A protein and the small-molecule ligand that binds it are described below.
Small molecule (SMILES): O=[N+]([O-])c1cccc2cn[nH]c12

Sequence of chain 2.B:
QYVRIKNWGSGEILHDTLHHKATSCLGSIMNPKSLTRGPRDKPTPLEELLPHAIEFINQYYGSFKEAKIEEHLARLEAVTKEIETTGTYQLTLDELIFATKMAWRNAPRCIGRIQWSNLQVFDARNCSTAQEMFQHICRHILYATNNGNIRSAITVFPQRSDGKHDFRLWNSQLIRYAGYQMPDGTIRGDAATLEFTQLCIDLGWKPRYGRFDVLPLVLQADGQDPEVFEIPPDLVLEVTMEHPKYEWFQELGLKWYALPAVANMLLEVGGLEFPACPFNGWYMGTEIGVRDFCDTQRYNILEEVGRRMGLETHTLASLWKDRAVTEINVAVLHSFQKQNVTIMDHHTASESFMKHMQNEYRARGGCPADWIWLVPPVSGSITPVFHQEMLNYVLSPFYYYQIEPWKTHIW

Binding-site contacts:
Ligand atom C3 contacts residue GLY301 of chain 2.B at 3.4 Å.
Ligand atom C3 contacts residue PRO280 of chain 2.B at 3.8 Å (hydrophobic).
Ligand atom O12 contacts residue TRP302 of chain 2.B at 2.8 Å (h-bond).
Ligand atom N2 contacts residue PRO280 of chain 2.B at 3.8 Å.
Ligand atom C7 contacts residue PRO280 of chain 2.B at 4.2 Å (hydrophobic).
Ligand atom C6 contacts residue HEM1 of chain 2.F at 3.5 Å.
Ligand atom C8 contacts residue PRO280 of chain 2.B at 3.9 Å (hydrophobic).
Ligand atom O12 contacts residue PRO280 of chain 2.B at 4.2 Å.
Ligand atom O12 contacts residue MET304 of chain 2.B at 3.4 Å (h-bond).
Ligand atom C5 contacts residue VAL282 of chain 2.B at 4.2 Å (hydrophobic).
Ligand atom O11 contacts residue GLU307 of chain 2.B at 3.1 Å.
Ligand atom C9 contacts residue HEM1 of chain 2.F at 3.8 Å.
Ligand atom N1 contacts residue HEM1 of chain 2.F at 3.4 Å (h-bond).
Ligand atom O12 contacts residue HEM1 of chain 2.F at 3.7 Å.
Ligand atom N10 contacts residue MET304 of chain 2.B at 4.1 Å.
Ligand atom N1 contacts residue GLY301 of chain 2.B at 4.0 Å.
Ligand atom O11 contacts residue HEM1 of chain 2.F at 3.5 Å.
Ligand atom C3 contacts residue HEM1 of chain 2.F at 3.6 Å.
Ligand atom N10 contacts residue HEM1 of chain 2.F at 3.8 Å.
Ligand atom C3 contacts residue ASN300 of chain 2.B at 4.1 Å.
Ligand atom C5 contacts residue HEM1 of chain 2.F at 3.4 Å.
Ligand atom C7 contacts residue HEM1 of chain 2.F at 3.5 Å.
Ligand atom C8 contacts residue HEM1 of chain 2.F at 3.7 Å.
Ligand atom N2 contacts residue GLY301 of chain 2.B at 2.9 Å (h-bond).
Ligand atom C4 contacts residue HEM1 of chain 2.F at 3.8 Å.
Ligand atom C9 contacts residue PRO280 of chain 2.B at 4.2 Å (hydrophobic).
Ligand atom N2 contacts residue TRP302 of chain 2.B at 3.6 Å (h-bond).
Ligand atom N1 contacts residue TRP302 of chain 2.B at 3.1 Å (h-bond).
Ligand atom C4 contacts residue VAL282 of chain 2.B at 3.4 Å (hydrophobic).
Ligand atom O11 contacts residue MET304 of chain 2.B at 4.0 Å.
Ligand atom O12 contacts residue TYR303 of chain 2.B at 3.1 Å.
Ligand atom C9 contacts residue VAL282 of chain 2.B at 4.4 Å (hydrophobic).
Ligand atom O11 contacts residue TYR303 of chain 2.B at 3.7 Å.
Ligand atom N2 contacts residue ASN300 of chain 2.B at 3.9 Å.
Ligand atom N1 contacts residue PRO280 of chain 2.B at 3.6 Å.
Ligand atom N2 contacts residue HEM1 of chain 2.F at 3.2 Å.
Ligand atom C8 contacts residue TRP302 of chain 2.B at 4.1 Å (hydrophobic).
Ligand atom N10 contacts residue GLU307 of chain 2.B at 4.2 Å.
Ligand atom N10 contacts residue TRP302 of chain 2.B at 4.0 Å.
Ligand atom N10 contacts residue TYR303 of chain 2.B at 3.9 Å.